Sequence of chain 1.A:
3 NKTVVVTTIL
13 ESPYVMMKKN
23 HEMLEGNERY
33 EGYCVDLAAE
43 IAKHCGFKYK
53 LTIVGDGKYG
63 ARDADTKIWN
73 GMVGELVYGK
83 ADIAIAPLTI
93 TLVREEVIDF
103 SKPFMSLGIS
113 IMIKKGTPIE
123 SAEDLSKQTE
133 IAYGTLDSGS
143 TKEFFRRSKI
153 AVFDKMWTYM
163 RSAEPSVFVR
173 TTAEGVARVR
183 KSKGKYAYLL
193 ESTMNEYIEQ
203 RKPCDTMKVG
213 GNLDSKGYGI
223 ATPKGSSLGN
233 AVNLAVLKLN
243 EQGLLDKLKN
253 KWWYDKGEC

Binding-site contacts:
Ligand atom O4 contacts residue SER142 of chain 1.A at 3.4 Å (h-bond).
Ligand atom C2 contacts residue THR143 of chain 1.A at 3.3 Å.
Ligand atom O3 contacts residue ARG96 of chain 1.A at 2.8 Å (salt-bridge).
Ligand atom N2 contacts residue THR143 of chain 1.A at 2.8 Å (h-bond).
Ligand atom C9 contacts residue THR91 of chain 1.A at 3.5 Å.
Ligand atom C7 contacts residue MET196 of chain 1.A at 3.7 Å (hydrophobic).
Ligand atom O4 contacts residue THR91 of chain 1.A at 2.8 Å (h-bond).
Ligand atom N3 contacts residue PRO89 of chain 1.A at 2.8 Å (h-bond).
Ligand atom C6 contacts residue TYR61 of chain 1.A at 3.3 Å (hydrophobic).
Ligand atom C2 contacts residue LEU138 of chain 1.A at 3.6 Å (hydrophobic).
Ligand atom O4 contacts residue ARG96 of chain 1.A at 2.8 Å (salt-bridge).
Ligand atom N1 contacts residue GLU193 of chain 1.A at 3.3 Å (salt-bridge).
Ligand atom C7 contacts residue GLU13 of chain 1.A at 3.5 Å.
Ligand atom C2 contacts residue GLU193 of chain 1.A at 3.6 Å.
Ligand atom C10 contacts residue TYR61 of chain 1.A at 3.6 Å (hydrophobic).
Ligand atom C5 contacts residue GLU193 of chain 1.A at 3.5 Å.
Ligand atom C6 contacts residue GLU193 of chain 1.A at 3.6 Å.
Ligand atom O3 contacts residue GLY141 of chain 1.A at 3.5 Å.
Ligand atom C3 contacts residue GLU193 of chain 1.A at 3.1 Å.
Ligand atom O4 contacts residue LEU90 of chain 1.A at 3.5 Å.
Ligand atom C8 contacts residue MET196 of chain 1.A at 3.6 Å (hydrophobic).
Ligand atom C1 contacts residue TYR61 of chain 1.A at 3.7 Å (hydrophobic).
Ligand atom O3 contacts residue TYR61 of chain 1.A at 3.3 Å.
Ligand atom N3 contacts residue THR91 of chain 1.A at 2.8 Å (h-bond).
Ligand atom C10 contacts residue ARG96 of chain 1.A at 3.4 Å.
Ligand atom O1 contacts residue SER142 of chain 1.A at 3.3 Å (h-bond).
Ligand atom O2 contacts residue LEU192 of chain 1.A at 3.3 Å.
Ligand atom C4 contacts residue GLU193 of chain 1.A at 3.2 Å.
Ligand atom C10 contacts residue SER142 of chain 1.A at 3.0 Å.
Ligand atom N3 contacts residue TYR220 of chain 1.A at 3.5 Å.
Ligand atom O1 contacts residue THR143 of chain 1.A at 3.1 Å (h-bond).
Ligand atom N3 contacts residue GLU193 of chain 1.A at 2.8 Å (salt-bridge).
Ligand atom O4 contacts residue TYR61 of chain 1.A at 3.6 Å.
Ligand atom O2 contacts residue GLU193 of chain 1.A at 2.9 Å (salt-bridge).
Ligand atom O3 contacts residue SER142 of chain 1.A at 2.9 Å (h-bond).
Ligand atom N2 contacts residue LEU138 of chain 1.A at 3.5 Å.
Ligand atom C6 contacts residue PRO89 of chain 1.A at 3.7 Å (hydrophobic).
Ligand atom N2 contacts residue GLU193 of chain 1.A at 3.5 Å.
Ligand atom C9 contacts residue GLU193 of chain 1.A at 3.3 Å.
Ligand atom C8 contacts residue GLU13 of chain 1.A at 3.5 Å.

This protein binds this small molecule.
Small molecule (SMILES): N[C@@H](Cn1c2c(c(=O)[nH]c1=O)CCC2)C(=O)O